Binding-site contacts:
Ligand atom C5 contacts residue ASN12 of chain 40.A at 3.9 Å.
Ligand atom C7 contacts residue ASN12 of chain 40.A at 4.3 Å.
Ligand atom N2 contacts residue ASN12 of chain 40.A at 4.0 Å.
Ligand atom C1 contacts residue ASN12 of chain 40.A at 2.1 Å.
Ligand atom O7 contacts residue ASN12 of chain 40.A at 4.2 Å.
Ligand atom O5 contacts residue ASN12 of chain 40.A at 2.5 Å (h-bond).
Ligand atom C2 contacts residue ASN12 of chain 40.A at 3.5 Å.

The protein below binds the small molecule below.
Small molecule (SMILES): CC(=O)N[C@H]1[C@H](O[C@H]2[C@H](O)[C@@H](NC(C)=O)CO[C@@H]2CO)O[C@H](CO)[C@@H](O)[C@@H]1O

Sequence of chain 40.A:
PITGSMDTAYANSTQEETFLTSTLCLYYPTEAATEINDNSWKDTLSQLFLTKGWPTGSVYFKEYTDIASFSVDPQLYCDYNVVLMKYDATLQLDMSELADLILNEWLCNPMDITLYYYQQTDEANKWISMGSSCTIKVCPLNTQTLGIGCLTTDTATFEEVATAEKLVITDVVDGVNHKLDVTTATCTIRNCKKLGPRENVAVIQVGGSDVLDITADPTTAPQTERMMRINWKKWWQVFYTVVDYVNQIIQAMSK